Binding-site contacts:
Ligand atom N8 contacts residue THR161 of chain 4.A at 2.6 Å (h-bond).
Ligand atom C27 contacts residue GLU123 of chain 4.A at 3.4 Å.
Ligand atom O7 contacts residue TYR163 of chain 4.A at 3.2 Å (h-bond).
Ligand atom C14 contacts residue THR161 of chain 4.A at 3.3 Å.
Ligand atom C19 contacts residue ILE187 of chain 1.A at 3.5 Å (hydrophobic).
Ligand atom C14 contacts residue PHE74 of chain 4.A at 3.4 Å (hydrophobic).
Ligand atom O4 contacts residue ASN189 of chain 1.A at 3.6 Å.
Ligand atom C21 contacts residue HIS223 of chain 4.A at 3.6 Å.
Ligand atom O6 contacts residue ASN122 of chain 4.A at 3.1 Å (h-bond).
Ligand atom C24 contacts residue CIT1 of chain 4.C at 3.1 Å.
Ligand atom N12 contacts residue HIS223 of chain 4.A at 3.4 Å (h-bond).
Ligand atom N7 contacts residue ASN122 of chain 4.A at 2.9 Å (h-bond).
Ligand atom O2 contacts residue ILE187 of chain 1.A at 3.1 Å.
Ligand atom C26 contacts residue GLU123 of chain 4.A at 3.4 Å.
Ligand atom O6 contacts residue GLU123 of chain 4.A at 2.7 Å (salt-bridge).
Ligand atom C13 contacts residue THR161 of chain 4.A at 3.5 Å.
Ligand atom N8 contacts residue PHE74 of chain 4.A at 3.3 Å.
Ligand atom N1 contacts residue SER166 of chain 4.A at 3.2 Å (h-bond).
Ligand atom N contacts residue TYR163 of chain 4.A at 3.4 Å.
Ligand atom C1 contacts residue SER166 of chain 4.A at 3.2 Å.
Ligand atom N11 contacts residue CIT1 of chain 4.C at 2.9 Å (h-bond).
Ligand atom C22 contacts residue HIS223 of chain 4.A at 3.3 Å.
Ligand atom C3 contacts residue TYR163 of chain 4.A at 3.4 Å (hydrophobic).
Ligand atom N6 contacts residue ASN122 of chain 4.A at 2.9 Å (h-bond).
Ligand atom N contacts residue ASP150 of chain 1.A at 3.0 Å (salt-bridge).
Ligand atom C12 contacts residue ALA162 of chain 4.A at 3.4 Å (hydrophobic).
Ligand atom C contacts residue TYR163 of chain 4.A at 3.4 Å (hydrophobic).
Ligand atom O7 contacts residue GLU123 of chain 4.A at 2.5 Å (salt-bridge).
Ligand atom O5 contacts residue ASP45 of chain 4.A at 2.8 Å (salt-bridge).
Ligand atom N7 contacts residue SER158 of chain 4.A at 3.0 Å (h-bond).
Ligand atom O5 contacts residue LEU72 of chain 4.A at 3.3 Å.
Ligand atom N7 contacts residue TYR75 of chain 4.A at 3.4 Å (h-bond).
Ligand atom C13 contacts residue ALA162 of chain 4.A at 3.5 Å (hydrophobic).
Ligand atom C22 contacts residue CIT1 of chain 4.C at 3.5 Å.
Ligand atom O7 contacts residue ALA162 of chain 4.A at 3.2 Å.
Ligand atom C10 contacts residue ASP45 of chain 4.A at 3.5 Å.
Ligand atom N10 contacts residue ASP45 of chain 4.A at 3.5 Å (salt-bridge).
Ligand atom N contacts residue ALA185 of chain 1.A at 2.9 Å (h-bond).
Ligand atom O3 contacts residue HIS223 of chain 4.A at 3.4 Å (h-bond).
Ligand atom C25 contacts residue CIT1 of chain 4.C at 3.4 Å.

This small molecule binds to this protein.
Small molecule (SMILES): Nc1ncnc2c1ncn2[C@@H]1O[C@H](CN2CC#Cc3nc4c(N)ncnc4n3[C@@H]3O[C@H](CNC(=O)CCNC(=O)C2)[C@@H](O)[C@H]3O)[C@@H](O)[C@H]1O

Sequence of chain 1.A:
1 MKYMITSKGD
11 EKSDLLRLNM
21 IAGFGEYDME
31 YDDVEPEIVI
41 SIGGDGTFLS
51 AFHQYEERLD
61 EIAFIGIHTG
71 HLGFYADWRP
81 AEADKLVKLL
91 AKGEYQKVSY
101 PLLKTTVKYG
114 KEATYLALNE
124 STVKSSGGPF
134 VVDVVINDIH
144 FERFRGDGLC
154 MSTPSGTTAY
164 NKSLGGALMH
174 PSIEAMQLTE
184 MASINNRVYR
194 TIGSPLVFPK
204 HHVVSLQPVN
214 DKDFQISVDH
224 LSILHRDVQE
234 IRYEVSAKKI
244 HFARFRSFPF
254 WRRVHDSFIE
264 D

Sequence of chain 4.A:
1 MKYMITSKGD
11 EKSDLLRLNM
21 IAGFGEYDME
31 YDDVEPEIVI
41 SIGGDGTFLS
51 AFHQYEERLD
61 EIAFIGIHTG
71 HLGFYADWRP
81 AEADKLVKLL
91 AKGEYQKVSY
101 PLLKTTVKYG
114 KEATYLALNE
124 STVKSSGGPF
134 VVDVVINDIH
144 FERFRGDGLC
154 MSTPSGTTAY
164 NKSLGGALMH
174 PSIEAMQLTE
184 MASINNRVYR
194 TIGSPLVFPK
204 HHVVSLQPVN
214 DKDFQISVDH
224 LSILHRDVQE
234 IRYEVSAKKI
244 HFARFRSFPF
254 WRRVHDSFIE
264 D